Binding-site contacts:
Ligand atom N2 contacts residue THR1039 of chain 1.A at 4.2 Å.
Ligand atom C3 contacts residue ASN1037 of chain 1.A at 3.8 Å.
Ligand atom N2 contacts residue ASN1037 of chain 1.A at 2.9 Å (h-bond).
Ligand atom C1 contacts residue ASN1037 of chain 1.A at 1.5 Å.
Ligand atom O5 contacts residue VAL1040 of chain 1.A at 3.8 Å.
Ligand atom C8 contacts residue ASN1037 of chain 1.A at 4.0 Å.
Ligand atom C2 contacts residue ASN1037 of chain 1.A at 2.4 Å.
Ligand atom C6 contacts residue VAL1040 of chain 1.A at 3.9 Å (hydrophobic).
Ligand atom C1 contacts residue VAL1040 of chain 1.A at 3.9 Å (hydrophobic).
Ligand atom C7 contacts residue ASN1037 of chain 1.A at 3.8 Å.
Ligand atom O5 contacts residue ASN1037 of chain 1.A at 2.4 Å (h-bond).
Ligand atom O7 contacts residue ASN1037 of chain 1.A at 4.4 Å.
Ligand atom C5 contacts residue VAL1040 of chain 1.A at 3.7 Å (hydrophobic).
Ligand atom C4 contacts residue ASN1037 of chain 1.A at 4.2 Å.
Ligand atom C5 contacts residue ASN1037 of chain 1.A at 3.7 Å.
Ligand atom C1 contacts residue THR1039 of chain 1.A at 4.0 Å.

Sequence of chain 1.A:
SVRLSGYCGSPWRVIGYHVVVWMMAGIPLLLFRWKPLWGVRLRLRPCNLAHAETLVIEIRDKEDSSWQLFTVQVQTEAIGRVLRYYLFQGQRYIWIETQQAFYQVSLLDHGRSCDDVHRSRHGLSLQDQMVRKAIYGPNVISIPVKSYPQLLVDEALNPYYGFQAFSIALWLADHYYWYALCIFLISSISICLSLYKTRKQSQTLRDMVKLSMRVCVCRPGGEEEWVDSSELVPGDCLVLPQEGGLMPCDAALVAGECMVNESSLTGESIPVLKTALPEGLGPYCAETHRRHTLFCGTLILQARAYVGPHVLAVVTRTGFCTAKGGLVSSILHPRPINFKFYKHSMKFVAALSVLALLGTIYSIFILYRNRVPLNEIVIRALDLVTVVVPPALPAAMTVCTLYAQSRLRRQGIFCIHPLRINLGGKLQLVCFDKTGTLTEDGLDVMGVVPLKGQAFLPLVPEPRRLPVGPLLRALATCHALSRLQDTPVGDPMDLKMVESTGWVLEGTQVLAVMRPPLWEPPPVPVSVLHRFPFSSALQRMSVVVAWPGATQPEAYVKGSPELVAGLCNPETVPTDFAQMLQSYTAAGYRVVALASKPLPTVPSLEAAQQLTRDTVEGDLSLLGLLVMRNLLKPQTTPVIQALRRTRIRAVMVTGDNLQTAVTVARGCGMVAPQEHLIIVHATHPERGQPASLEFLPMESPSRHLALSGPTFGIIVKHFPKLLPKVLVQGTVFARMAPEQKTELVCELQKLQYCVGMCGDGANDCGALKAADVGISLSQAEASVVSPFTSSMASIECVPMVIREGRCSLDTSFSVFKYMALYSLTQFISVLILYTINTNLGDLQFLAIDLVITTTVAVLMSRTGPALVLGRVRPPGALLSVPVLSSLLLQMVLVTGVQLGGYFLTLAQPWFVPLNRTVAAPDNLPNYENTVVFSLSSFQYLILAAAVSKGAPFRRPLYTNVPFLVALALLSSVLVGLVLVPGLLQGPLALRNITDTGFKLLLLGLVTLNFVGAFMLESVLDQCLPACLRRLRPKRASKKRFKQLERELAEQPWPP

This protein binds this small molecule.
Small molecule (SMILES): CC(=O)N[C@H]1[C@H](O[C@H]2[C@H](O)[C@@H](NC(C)=O)CO[C@@H]2CO)O[C@H](CO)[C@@H](O)[C@@H]1O